The small molecule below binds the protein below.
Small molecule (SMILES): CC(C)(C)c1ccc(CC=O)cc1

Binding-site contacts:
Ligand atom C11 contacts residue VAL85 of chain 1.G at 3.8 Å (hydrophobic).
Ligand atom C3 contacts residue THR283 of chain 1.G at 3.7 Å.
Ligand atom O1 contacts residue GLU282 of chain 1.G at 4.0 Å.
Ligand atom C4 contacts residue PHE187 of chain 1.G at 4.1 Å (hydrophobic).
Ligand atom C8 contacts residue PHE187 of chain 1.G at 4.2 Å (hydrophobic).
Ligand atom C2 contacts residue PHE187 of chain 1.G at 3.3 Å (hydrophobic).
Ligand atom C1 contacts residue ILE344 of chain 1.G at 4.2 Å (hydrophobic).
Ligand atom C2 contacts residue ILE344 of chain 1.G at 4.1 Å (hydrophobic).
Ligand atom C1 contacts residue GLU282 of chain 1.G at 4.0 Å.
Ligand atom C2 contacts residue GLU282 of chain 1.G at 4.4 Å.
Ligand atom C9 contacts residue PHE96 of chain 1.G at 4.4 Å (hydrophobic).
Ligand atom C2 contacts residue THR283 of chain 1.G at 2.4 Å.
Ligand atom C7 contacts residue PHE278 of chain 1.G at 4.2 Å (hydrophobic).
Ligand atom C10 contacts residue PHE96 of chain 1.G at 3.9 Å (hydrophobic).
Ligand atom C8 contacts residue GLU282 of chain 1.G at 4.2 Å.
Ligand atom C11 contacts residue PHE96 of chain 1.G at 3.7 Å (hydrophobic).
Ligand atom C1 contacts residue PHE187 of chain 1.G at 4.4 Å (hydrophobic).
Ligand atom C12 contacts residue PHE89 of chain 1.G at 4.1 Å (hydrophobic).
Ligand atom C8 contacts residue THR283 of chain 1.G at 4.2 Å.
Ligand atom C10 contacts residue ILE95 of chain 1.G at 3.8 Å (hydrophobic).
Ligand atom C10 contacts residue PHE89 of chain 1.G at 4.4 Å (hydrophobic).
Ligand atom C12 contacts residue PHE278 of chain 1.G at 3.6 Å (hydrophobic).
Ligand atom O1 contacts residue THR283 of chain 1.G at 2.2 Å (h-bond).
Ligand atom O1 contacts residue ALA279 of chain 1.G at 3.9 Å.
Ligand atom C1 contacts residue THR283 of chain 1.G at 1.4 Å.
Ligand atom C3 contacts residue PHE187 of chain 1.G at 3.7 Å (hydrophobic).

Sequence of chain 1.G:
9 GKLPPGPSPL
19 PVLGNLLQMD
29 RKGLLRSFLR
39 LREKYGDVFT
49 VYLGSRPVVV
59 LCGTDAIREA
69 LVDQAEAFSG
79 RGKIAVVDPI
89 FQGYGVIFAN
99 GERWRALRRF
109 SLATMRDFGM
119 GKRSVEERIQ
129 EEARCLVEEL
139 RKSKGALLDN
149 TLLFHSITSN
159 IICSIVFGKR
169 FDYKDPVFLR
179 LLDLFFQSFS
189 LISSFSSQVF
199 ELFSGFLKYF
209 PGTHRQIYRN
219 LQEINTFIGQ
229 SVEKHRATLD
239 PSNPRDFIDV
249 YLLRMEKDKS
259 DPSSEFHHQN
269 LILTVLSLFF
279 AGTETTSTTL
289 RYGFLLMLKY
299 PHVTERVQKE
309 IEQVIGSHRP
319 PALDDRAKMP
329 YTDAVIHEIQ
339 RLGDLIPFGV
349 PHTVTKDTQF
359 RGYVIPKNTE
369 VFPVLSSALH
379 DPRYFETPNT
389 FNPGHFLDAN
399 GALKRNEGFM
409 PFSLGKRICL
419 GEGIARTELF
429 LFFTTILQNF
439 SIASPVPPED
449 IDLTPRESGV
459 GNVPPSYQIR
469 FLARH